Sequence of chain 1.D:
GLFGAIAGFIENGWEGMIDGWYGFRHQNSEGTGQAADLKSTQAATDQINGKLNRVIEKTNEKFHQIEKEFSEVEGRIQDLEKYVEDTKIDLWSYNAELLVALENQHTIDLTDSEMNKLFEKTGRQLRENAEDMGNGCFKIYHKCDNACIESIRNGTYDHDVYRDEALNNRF

A small-molecule ligand and the protein it binds are described below.
Small molecule (SMILES): CC(=O)N[C@H]1[C@H](O[C@H]2[C@H](O)[C@@H](NC(C)=O)CO[C@@H]2CO)O[C@H](CO)[C@@H](O)[C@@H]1O

Binding-site contacts:
Ligand atom O5 contacts residue ASN277 of chain 1.C at 2.3 Å (h-bond).
Ligand atom C2 contacts residue VAL289 of chain 1.C at 4.0 Å (hydrophobic).
Ligand atom N2 contacts residue VAL289 of chain 1.C at 3.6 Å.
Ligand atom C7 contacts residue ASN277 of chain 1.C at 3.2 Å.
Ligand atom C2 contacts residue ASN277 of chain 1.C at 2.5 Å.
Ligand atom C3 contacts residue VAL289 of chain 1.C at 4.1 Å (hydrophobic).
Ligand atom C6 contacts residue GLU69 of chain 1.D at 4.4 Å.
Ligand atom C3 contacts residue ASN277 of chain 1.C at 3.8 Å.
Ligand atom C4 contacts residue ASN277 of chain 1.C at 4.2 Å.
Ligand atom C8 contacts residue VAL289 of chain 1.C at 4.3 Å (hydrophobic).
Ligand atom O5 contacts residue ASN290 of chain 1.C at 3.8 Å.
Ligand atom C6 contacts residue ASN290 of chain 1.C at 4.0 Å.
Ligand atom C5 contacts residue ASN290 of chain 1.C at 3.8 Å.
Ligand atom C8 contacts residue GLU69 of chain 1.D at 3.4 Å.
Ligand atom C7 contacts residue VAL289 of chain 1.C at 4.4 Å (hydrophobic).
Ligand atom C1 contacts residue VAL289 of chain 1.C at 3.6 Å (hydrophobic).
Ligand atom C8 contacts residue ASN277 of chain 1.C at 4.4 Å.
Ligand atom C1 contacts residue ASN277 of chain 1.C at 1.4 Å.
Ligand atom C5 contacts residue ASN277 of chain 1.C at 3.6 Å.
Ligand atom N2 contacts residue ASN277 of chain 1.C at 3.0 Å (h-bond).
Ligand atom O7 contacts residue ASN277 of chain 1.C at 2.9 Å (h-bond).
Ligand atom C1 contacts residue ASN290 of chain 1.C at 4.1 Å.
Ligand atom C8 contacts residue SER37 of chain 1.C at 3.5 Å.

Sequence of chain 1.C:
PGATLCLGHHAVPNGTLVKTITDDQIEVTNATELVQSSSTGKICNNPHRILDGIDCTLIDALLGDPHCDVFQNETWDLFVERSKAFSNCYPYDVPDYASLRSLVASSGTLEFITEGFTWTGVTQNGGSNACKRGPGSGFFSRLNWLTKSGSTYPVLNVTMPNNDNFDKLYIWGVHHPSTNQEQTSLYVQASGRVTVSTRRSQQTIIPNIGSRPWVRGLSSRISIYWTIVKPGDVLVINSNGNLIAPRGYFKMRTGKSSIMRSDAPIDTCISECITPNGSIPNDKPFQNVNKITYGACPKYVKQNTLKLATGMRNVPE